Binding-site contacts:
Ligand atom C4 contacts residue ASN61 of chain 1.C at 4.2 Å.
Ligand atom O5 contacts residue TYR28 of chain 1.C at 3.5 Å.
Ligand atom O6 contacts residue TYR28 of chain 1.C at 3.5 Å.
Ligand atom C6 contacts residue TYR28 of chain 1.C at 4.1 Å (hydrophobic).
Ligand atom O5 contacts residue ASN61 of chain 1.C at 2.3 Å (h-bond).
Ligand atom C7 contacts residue ASN61 of chain 1.C at 3.4 Å.
Ligand atom C5 contacts residue TYR28 of chain 1.C at 4.4 Å (hydrophobic).
Ligand atom C1 contacts residue TYR28 of chain 1.C at 4.5 Å (hydrophobic).
Ligand atom C1 contacts residue ASN61 of chain 1.C at 1.4 Å.
Ligand atom C3 contacts residue ASN61 of chain 1.C at 3.8 Å.
Ligand atom C5 contacts residue ASN61 of chain 1.C at 3.7 Å.
Ligand atom O7 contacts residue ASN61 of chain 1.C at 3.2 Å (h-bond).
Ligand atom N2 contacts residue ASN61 of chain 1.C at 3.0 Å (h-bond).
Ligand atom C2 contacts residue ASN61 of chain 1.C at 2.5 Å.
Ligand atom C8 contacts residue PHE59 of chain 1.C at 4.5 Å (hydrophobic).

This protein binds this small molecule.
Small molecule (SMILES): CC(=O)N[C@@H]1[C@@H](O)[C@H](O)[C@@H](CO)O[C@H]1O

Sequence of chain 1.C:
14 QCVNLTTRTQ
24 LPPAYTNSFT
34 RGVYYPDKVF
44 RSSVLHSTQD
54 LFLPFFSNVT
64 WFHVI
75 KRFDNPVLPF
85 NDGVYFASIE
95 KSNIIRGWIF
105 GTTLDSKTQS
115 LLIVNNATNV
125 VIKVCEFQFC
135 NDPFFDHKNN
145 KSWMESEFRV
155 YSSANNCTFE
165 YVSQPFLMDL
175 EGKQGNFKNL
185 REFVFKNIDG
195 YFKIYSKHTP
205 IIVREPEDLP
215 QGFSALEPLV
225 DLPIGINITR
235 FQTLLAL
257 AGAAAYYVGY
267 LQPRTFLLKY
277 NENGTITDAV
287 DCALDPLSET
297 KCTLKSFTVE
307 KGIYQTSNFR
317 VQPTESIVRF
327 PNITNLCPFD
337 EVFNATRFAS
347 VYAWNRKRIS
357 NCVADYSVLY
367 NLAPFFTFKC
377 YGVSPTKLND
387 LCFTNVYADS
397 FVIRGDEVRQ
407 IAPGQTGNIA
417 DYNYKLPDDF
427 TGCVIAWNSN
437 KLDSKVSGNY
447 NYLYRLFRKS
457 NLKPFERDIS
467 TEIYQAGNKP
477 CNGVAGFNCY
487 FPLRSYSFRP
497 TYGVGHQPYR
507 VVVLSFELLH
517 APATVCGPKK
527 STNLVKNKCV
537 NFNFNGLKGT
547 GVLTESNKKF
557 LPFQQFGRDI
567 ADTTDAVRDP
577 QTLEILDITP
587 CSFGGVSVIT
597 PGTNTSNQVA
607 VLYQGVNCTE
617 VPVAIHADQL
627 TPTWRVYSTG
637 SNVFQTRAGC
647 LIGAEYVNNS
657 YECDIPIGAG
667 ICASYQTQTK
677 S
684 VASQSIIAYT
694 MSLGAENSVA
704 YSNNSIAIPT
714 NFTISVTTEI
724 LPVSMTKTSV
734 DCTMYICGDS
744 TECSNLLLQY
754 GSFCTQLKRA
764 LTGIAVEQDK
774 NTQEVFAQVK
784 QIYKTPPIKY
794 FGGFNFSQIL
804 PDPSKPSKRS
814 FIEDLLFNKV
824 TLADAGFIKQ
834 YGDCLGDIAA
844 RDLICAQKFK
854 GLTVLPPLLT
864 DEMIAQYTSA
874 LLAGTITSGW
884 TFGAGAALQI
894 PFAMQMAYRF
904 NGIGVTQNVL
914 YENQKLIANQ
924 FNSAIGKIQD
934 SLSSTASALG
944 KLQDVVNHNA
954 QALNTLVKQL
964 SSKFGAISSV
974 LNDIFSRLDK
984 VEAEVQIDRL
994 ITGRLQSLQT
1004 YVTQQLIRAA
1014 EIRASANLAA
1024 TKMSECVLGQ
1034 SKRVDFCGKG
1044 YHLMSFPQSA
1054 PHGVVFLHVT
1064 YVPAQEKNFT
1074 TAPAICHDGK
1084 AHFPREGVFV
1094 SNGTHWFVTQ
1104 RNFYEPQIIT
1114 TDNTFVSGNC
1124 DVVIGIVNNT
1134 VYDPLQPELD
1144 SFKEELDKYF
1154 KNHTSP